Binding-site contacts:
Ligand atom O5 contacts residue TRP226 of chain 1.A at 4.0 Å.
Ligand atom O6 contacts residue PHE151 of chain 1.A at 4.0 Å.
Ligand atom C6 contacts residue MET340 of chain 1.A at 3.9 Å (hydrophobic).
Ligand atom C2 contacts residue ASP66 of chain 1.A at 3.3 Å.
Ligand atom O5 contacts residue TYR150 of chain 1.A at 3.5 Å.
Ligand atom O3 contacts residue PHE44 of chain 1.A at 3.7 Å.
Ligand atom O2 contacts residue TRP8 of chain 1.A at 2.8 Å (h-bond).
Ligand atom C6 contacts residue TRP226 of chain 1.A at 3.9 Å (hydrophobic).
Ligand atom O3 contacts residue TRP337 of chain 1.A at 3.9 Å.
Ligand atom C2 contacts residue MET327 of chain 1.A at 3.9 Å (hydrophobic).
Ligand atom O1 contacts residue SER38 of chain 1.A at 4.0 Å.
Ligand atom O6 contacts residue ASN148 of chain 1.A at 2.8 Å (h-bond).
Ligand atom O3 contacts residue PRO64 of chain 1.A at 3.3 Å.
Ligand atom O2 contacts residue ASP66 of chain 1.A at 2.6 Å (salt-bridge).
Ligand atom C3 contacts residue ASP66 of chain 1.A at 3.6 Å.
Ligand atom C6 contacts residue ASN148 of chain 1.A at 3.8 Å.
Ligand atom O1 contacts residue TRP8 of chain 1.A at 3.9 Å.
Ligand atom C1 contacts residue TRP226 of chain 1.A at 3.9 Å (hydrophobic).
Ligand atom O2 contacts residue TRP226 of chain 1.A at 3.8 Å.
Ligand atom O3 contacts residue GLN9 of chain 1.A at 3.2 Å (h-bond).
Ligand atom O3 contacts residue ASP66 of chain 1.A at 2.7 Å (salt-bridge).
Ligand atom C6 contacts residue TYR150 of chain 1.A at 3.8 Å (hydrophobic).
Ligand atom C3 contacts residue ASN67 of chain 1.A at 4.0 Å.
Ligand atom C1 contacts residue TYR150 of chain 1.A at 3.6 Å (hydrophobic).
Ligand atom C2 contacts residue TRP8 of chain 1.A at 4.0 Å (hydrophobic).
Ligand atom C2 contacts residue GLN112 of chain 1.A at 3.6 Å.
Ligand atom C3 contacts residue PRO64 of chain 1.A at 3.9 Å (hydrophobic).
Ligand atom C3 contacts residue PHE44 of chain 1.A at 3.7 Å (hydrophobic).
Ligand atom O2 contacts residue GLN9 of chain 1.A at 3.2 Å (h-bond).
Ligand atom O6 contacts residue MET340 of chain 1.A at 3.7 Å.
Ligand atom O3 contacts residue ASN67 of chain 1.A at 2.8 Å (h-bond).
Ligand atom C6 contacts residue TRP337 of chain 1.A at 3.8 Å (hydrophobic).
Ligand atom O4 contacts residue PHE44 of chain 1.A at 3.9 Å.
Ligand atom C4 contacts residue TRP337 of chain 1.A at 3.7 Å (hydrophobic).
Ligand atom O2 contacts residue MET327 of chain 1.A at 3.6 Å.
Ligand atom C2 contacts residue TRP337 of chain 1.A at 3.9 Å (hydrophobic).
Ligand atom O5 contacts residue TRP337 of chain 1.A at 3.8 Å.
Ligand atom O2 contacts residue GLN112 of chain 1.A at 2.8 Å (h-bond).
Ligand atom O2 contacts residue PRO64 of chain 1.A at 3.2 Å.
Ligand atom C2 contacts residue TRP226 of chain 1.A at 3.8 Å (hydrophobic).

Sequence of chain 1.A:
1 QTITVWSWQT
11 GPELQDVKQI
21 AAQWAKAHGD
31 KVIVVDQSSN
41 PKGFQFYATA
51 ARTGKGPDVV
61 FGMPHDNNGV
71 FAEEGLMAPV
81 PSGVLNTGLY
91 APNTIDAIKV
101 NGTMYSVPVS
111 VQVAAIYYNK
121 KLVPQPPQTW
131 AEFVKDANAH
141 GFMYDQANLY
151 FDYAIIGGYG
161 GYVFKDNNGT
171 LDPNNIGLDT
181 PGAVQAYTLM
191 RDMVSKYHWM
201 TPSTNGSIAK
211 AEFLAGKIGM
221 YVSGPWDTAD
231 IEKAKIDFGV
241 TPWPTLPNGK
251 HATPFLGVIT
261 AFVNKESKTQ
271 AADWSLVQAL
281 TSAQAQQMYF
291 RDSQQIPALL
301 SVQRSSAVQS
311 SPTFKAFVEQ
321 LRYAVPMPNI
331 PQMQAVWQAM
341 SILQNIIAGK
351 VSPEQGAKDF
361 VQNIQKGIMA

This small molecule binds to this protein.
Small molecule (SMILES): OC[C@H]1O[C@H](O[C@H]2[C@H](O)[C@@H](O)[C@@H](O[C@H]3[C@H](O)[C@@H](O)[C@@H](O)O[C@@H]3CO)O[C@@H]2CO)[C@H](O)[C@@H](O)[C@@H]1O